This protein binds this small molecule.
Small molecule (SMILES): CC(=O)N[C@H]1[C@H](O[C@H]2[C@H](O)[C@@H](NC(C)=O)CO[C@@H]2CO)O[C@H](CO)[C@@H](O)[C@@H]1O

Binding-site contacts:
Ligand atom C8 contacts residue ARG127 of chain 1.C at 3.9 Å.
Ligand atom C8 contacts residue VAL79 of chain 1.C at 3.7 Å (hydrophobic).
Ligand atom C6 contacts residue ARG127 of chain 1.C at 3.5 Å.
Ligand atom C1 contacts residue ARG127 of chain 1.C at 4.4 Å.
Ligand atom C7 contacts residue VAL79 of chain 1.C at 4.2 Å (hydrophobic).
Ligand atom C1 contacts residue ILE126 of chain 1.C at 4.4 Å (hydrophobic).
Ligand atom N2 contacts residue LEU125 of chain 1.C at 2.8 Å (h-bond).
Ligand atom C2 contacts residue LEU125 of chain 1.C at 3.5 Å (hydrophobic).
Ligand atom C1 contacts residue ASN61 of chain 1.C at 1.4 Å.
Ligand atom O7 contacts residue VAL79 of chain 1.C at 4.2 Å.
Ligand atom N2 contacts residue ASN61 of chain 1.C at 2.9 Å (h-bond).
Ligand atom O3 contacts residue LEU125 of chain 1.C at 4.3 Å.
Ligand atom C3 contacts residue ASN61 of chain 1.C at 3.7 Å.
Ligand atom C3 contacts residue LEU125 of chain 1.C at 3.6 Å (hydrophobic).
Ligand atom O7 contacts residue THR163 of chain 1.C at 4.2 Å.
Ligand atom C7 contacts residue LEU125 of chain 1.C at 3.8 Å (hydrophobic).
Ligand atom O7 contacts residue ASN61 of chain 1.C at 4.0 Å.
Ligand atom C2 contacts residue ASN61 of chain 1.C at 2.5 Å.
Ligand atom C7 contacts residue ASN61 of chain 1.C at 3.7 Å.
Ligand atom C8 contacts residue THR163 of chain 1.C at 4.4 Å.
Ligand atom O7 contacts residue LEU125 of chain 1.C at 3.7 Å.
Ligand atom O5 contacts residue ASN61 of chain 1.C at 2.3 Å (h-bond).
Ligand atom O4 contacts residue LEU125 of chain 1.C at 4.1 Å.
Ligand atom C8 contacts residue ASP124 of chain 1.C at 4.3 Å.
Ligand atom C4 contacts residue ASN61 of chain 1.C at 4.2 Å.
Ligand atom O6 contacts residue ARG127 of chain 1.C at 3.7 Å.
Ligand atom C8 contacts residue TYR82 of chain 1.C at 4.3 Å (hydrophobic).
Ligand atom C8 contacts residue LEU125 of chain 1.C at 3.8 Å (hydrophobic).
Ligand atom C1 contacts residue LEU125 of chain 1.C at 3.5 Å (hydrophobic).
Ligand atom C5 contacts residue ASN61 of chain 1.C at 3.6 Å.

Sequence of chain 1.C:
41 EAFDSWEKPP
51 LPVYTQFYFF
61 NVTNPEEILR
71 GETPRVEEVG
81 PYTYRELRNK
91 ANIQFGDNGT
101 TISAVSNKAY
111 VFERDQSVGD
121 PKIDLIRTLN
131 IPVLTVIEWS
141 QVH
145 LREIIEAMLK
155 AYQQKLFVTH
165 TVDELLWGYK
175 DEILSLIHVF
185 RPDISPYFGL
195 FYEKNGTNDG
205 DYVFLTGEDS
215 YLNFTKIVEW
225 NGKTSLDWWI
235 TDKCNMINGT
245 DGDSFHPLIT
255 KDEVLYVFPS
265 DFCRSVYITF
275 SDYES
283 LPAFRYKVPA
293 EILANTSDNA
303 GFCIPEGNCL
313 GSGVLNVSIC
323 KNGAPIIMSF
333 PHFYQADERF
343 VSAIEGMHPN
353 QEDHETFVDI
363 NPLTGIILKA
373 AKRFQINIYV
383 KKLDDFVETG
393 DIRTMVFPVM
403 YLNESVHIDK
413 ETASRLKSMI